Sequence of chain 1.A:
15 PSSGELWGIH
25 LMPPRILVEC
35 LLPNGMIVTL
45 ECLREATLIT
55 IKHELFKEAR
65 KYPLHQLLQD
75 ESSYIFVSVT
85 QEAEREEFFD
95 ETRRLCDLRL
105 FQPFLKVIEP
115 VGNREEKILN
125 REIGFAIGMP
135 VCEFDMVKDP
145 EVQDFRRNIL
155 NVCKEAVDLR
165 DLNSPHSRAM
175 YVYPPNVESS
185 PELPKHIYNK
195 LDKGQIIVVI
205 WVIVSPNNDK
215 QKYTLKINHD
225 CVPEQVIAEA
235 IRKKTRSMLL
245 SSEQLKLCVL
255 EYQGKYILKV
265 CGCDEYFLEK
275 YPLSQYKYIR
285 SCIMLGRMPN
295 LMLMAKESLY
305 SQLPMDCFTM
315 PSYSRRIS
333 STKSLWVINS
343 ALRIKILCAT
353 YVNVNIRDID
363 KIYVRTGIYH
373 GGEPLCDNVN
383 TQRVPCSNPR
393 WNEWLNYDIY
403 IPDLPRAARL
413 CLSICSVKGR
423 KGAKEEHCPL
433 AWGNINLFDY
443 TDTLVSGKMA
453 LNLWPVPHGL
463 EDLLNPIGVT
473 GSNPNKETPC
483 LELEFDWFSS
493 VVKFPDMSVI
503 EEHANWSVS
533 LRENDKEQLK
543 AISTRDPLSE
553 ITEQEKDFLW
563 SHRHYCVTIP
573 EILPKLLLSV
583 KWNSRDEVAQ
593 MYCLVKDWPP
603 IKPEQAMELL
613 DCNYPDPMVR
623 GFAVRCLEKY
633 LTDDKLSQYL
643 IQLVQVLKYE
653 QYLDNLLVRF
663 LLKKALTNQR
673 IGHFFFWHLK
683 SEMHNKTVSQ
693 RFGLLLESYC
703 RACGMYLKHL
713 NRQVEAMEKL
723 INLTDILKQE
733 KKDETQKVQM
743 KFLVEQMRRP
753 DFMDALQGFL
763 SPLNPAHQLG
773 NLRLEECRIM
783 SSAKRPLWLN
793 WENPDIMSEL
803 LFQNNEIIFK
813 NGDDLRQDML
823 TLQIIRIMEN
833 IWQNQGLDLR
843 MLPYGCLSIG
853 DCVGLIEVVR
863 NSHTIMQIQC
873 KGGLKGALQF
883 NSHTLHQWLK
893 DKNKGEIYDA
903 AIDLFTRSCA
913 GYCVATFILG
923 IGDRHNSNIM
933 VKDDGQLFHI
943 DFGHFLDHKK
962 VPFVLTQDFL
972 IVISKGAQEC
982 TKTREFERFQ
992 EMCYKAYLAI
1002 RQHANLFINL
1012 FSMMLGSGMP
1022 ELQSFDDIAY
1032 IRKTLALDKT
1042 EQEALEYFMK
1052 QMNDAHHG

The protein below binds the small molecule below.
Small molecule (SMILES): N#Cc1c(-c2cc(NC(=O)c3cc(F)cc(C(F)(F)F)c3)c3c(c2)C(=O)N[C@H]3c2cc(F)ccc2Cl)ccc2ncnn12

Binding-site contacts:
Ligand atom C02 contacts residue LEU921 of chain 1.A at 3.8 Å (hydrophobic).
Ligand atom C09 contacts residue ASP1028 of chain 1.A at 3.6 Å.
Ligand atom F31 contacts residue GLU1022 of chain 1.A at 3.6 Å.
Ligand atom N10 contacts residue ASP1028 of chain 1.A at 2.7 Å (salt-bridge).
Ligand atom F30 contacts residue GLN819 of chain 1.A at 2.6 Å.
Ligand atom F30 contacts residue THR823 of chain 1.A at 3.2 Å.
Ligand atom C04 contacts residue PHE1012 of chain 1.A at 3.8 Å (hydrophobic).
Ligand atom C23 contacts residue THR823 of chain 1.A at 3.8 Å.
Ligand atom N37 contacts residue VAL962 of chain 1.A at 3.5 Å.
Ligand atom F24 contacts residue LEU921 of chain 1.A at 3.4 Å.
Ligand atom F01 contacts residue ILE920 of chain 1.A at 2.9 Å.
Ligand atom C19 contacts residue LEU948 of chain 1.A at 3.7 Å (hydrophobic).
Ligand atom C25 contacts residue THR823 of chain 1.A at 3.1 Å.
Ligand atom C17 contacts residue LEU921 of chain 1.A at 3.7 Å (hydrophobic).
Ligand atom N10 contacts residue TYR1031 of chain 1.A at 3.4 Å.
Ligand atom C13 contacts residue TYR1031 of chain 1.A at 3.7 Å (hydrophobic).
Ligand atom CL06 contacts residue GLU1022 of chain 1.A at 3.3 Å.
Ligand atom F29 contacts residue LEU1023 of chain 1.A at 3.7 Å.
Ligand atom C35 contacts residue VAL962 of chain 1.A at 3.5 Å (hydrophobic).
Ligand atom N18 contacts residue LEU921 of chain 1.A at 3.0 Å (h-bond).
Ligand atom C16 contacts residue GLY922 of chain 1.A at 3.4 Å.
Ligand atom C07 contacts residue ASP1028 of chain 1.A at 3.7 Å.
Ligand atom C34 contacts residue TYR1031 of chain 1.A at 3.8 Å (hydrophobic).
Ligand atom C42 contacts residue GLY922 of chain 1.A at 3.8 Å.
Ligand atom N43 contacts residue PHE947 of chain 1.A at 3.7 Å.
Ligand atom C22 contacts residue LEU921 of chain 1.A at 3.4 Å (hydrophobic).
Ligand atom C08 contacts residue TYR1031 of chain 1.A at 3.3 Å (hydrophobic).
Ligand atom C11 contacts residue TYR1031 of chain 1.A at 3.3 Å (hydrophobic).
Ligand atom N43 contacts residue LEU948 of chain 1.A at 3.3 Å.
Ligand atom N43 contacts residue LYS951 of chain 1.A at 3.8 Å.
Ligand atom F01 contacts residue LEU921 of chain 1.A at 3.2 Å.
Ligand atom C14 contacts residue TYR1031 of chain 1.A at 3.7 Å (hydrophobic).
Ligand atom F01 contacts residue ILE1032 of chain 1.A at 3.4 Å.
Ligand atom F31 contacts residue GLN819 of chain 1.A at 3.3 Å.
Ligand atom C05 contacts residue ASP1028 of chain 1.A at 3.7 Å.
Ligand atom CL06 contacts residue ASP1028 of chain 1.A at 3.7 Å.
Ligand atom F29 contacts residue LEU822 of chain 1.A at 2.8 Å.
Ligand atom O12 contacts residue TYR1031 of chain 1.A at 3.5 Å.
Ligand atom F01 contacts residue TYR1031 of chain 1.A at 3.5 Å.
Ligand atom C41 contacts residue GLY922 of chain 1.A at 3.7 Å.